This small molecule binds to this protein.
Small molecule (SMILES): CC(C)C[C@H](NC(=O)[C@H](CCCN=C(N)N)NC(=O)CNC(=O)[C@H](C)NC(=O)[C@H](CO)NC(=O)[C@H](COP(=O)(O)O)NC(=O)[C@H](C)NC(=O)[C@H](CC(N)=O)NC(=O)[C@H](CCCN=C(N)N)NC(=O)[C@H](C)N)C(=O)N[C@H](C=O)CCC(N)=O

Binding-site contacts:
Ligand atom OE1 contacts residue PRO172 of chain 1.A at 3.5 Å.
Ligand atom O contacts residue LYS54 of chain 1.A at 3.5 Å (salt-bridge).
Ligand atom CB contacts residue ASN180 of chain 1.A at 3.5 Å.
Ligand atom N contacts residue ASN180 of chain 1.A at 2.9 Å (h-bond).
Ligand atom O contacts residue ASN47 of chain 1.A at 3.2 Å (h-bond).
Ligand atom O contacts residue LEU179 of chain 1.A at 3.6 Å.
Ligand atom O1P contacts residue ARG134 of chain 1.A at 2.9 Å (salt-bridge).
Ligand atom CB contacts residue ASN180 of chain 1.A at 3.4 Å.
Ligand atom OG contacts residue ASN180 of chain 1.A at 3.5 Å (h-bond).
Ligand atom N contacts residue ASN231 of chain 1.A at 2.9 Å (h-bond).
Ligand atom CG contacts residue ASN47 of chain 1.A at 3.6 Å.
Ligand atom O contacts residue PRO172 of chain 1.A at 3.5 Å.
Ligand atom O contacts residue VAL183 of chain 1.A at 3.4 Å.
Ligand atom N contacts residue LEU179 of chain 1.A at 3.4 Å.
Ligand atom C contacts residue LEU179 of chain 1.A at 3.6 Å (hydrophobic).
Ligand atom O contacts residue LEU234 of chain 1.A at 3.6 Å.
Ligand atom NH2 contacts residue GLU19 of chain 1.A at 3.0 Å (salt-bridge).
Ligand atom NH1 contacts residue GLU19 of chain 1.A at 2.8 Å (salt-bridge).
Ligand atom CA contacts residue ASN180 of chain 1.A at 3.5 Å.
Ligand atom O3P contacts residue ARG61 of chain 1.A at 2.8 Å (salt-bridge).
Ligand atom O contacts residue SER50 of chain 1.A at 2.9 Å (h-bond).
Ligand atom ND2 contacts residue GLU187 of chain 1.A at 2.0 Å (salt-bridge).
Ligand atom NE2 contacts residue GLU120 of chain 1.A at 3.0 Å (salt-bridge).
Ligand atom O2P contacts residue ARG134 of chain 1.A at 2.8 Å (salt-bridge).
Ligand atom OG contacts residue LYS127 of chain 1.A at 3.0 Å (salt-bridge).
Ligand atom O1P contacts residue ARG61 of chain 1.A at 3.0 Å (salt-bridge).
Ligand atom CZ contacts residue GLU19 of chain 1.A at 3.7 Å.
Ligand atom O2P contacts residue TYR135 of chain 1.A at 2.6 Å (h-bond).
Ligand atom NH2 contacts residue LEU48 of chain 1.A at 3.7 Å.
Ligand atom CB contacts residue ASN231 of chain 1.A at 3.6 Å.
Ligand atom OD1 contacts residue TRP235 of chain 1.A at 2.9 Å (h-bond).
Ligand atom NE2 contacts residue CSO43 of chain 1.A at 3.5 Å (h-bond).
Ligand atom P contacts residue ARG61 of chain 1.A at 3.6 Å.
Ligand atom N contacts residue VAL51 of chain 1.A at 3.5 Å.
Ligand atom NH1 contacts residue ARG65 of chain 1.A at 3.5 Å.
Ligand atom CB contacts residue GLU187 of chain 1.A at 3.3 Å.
Ligand atom O contacts residue ASN231 of chain 1.A at 2.9 Å (h-bond).
Ligand atom CZ contacts residue ARG65 of chain 1.A at 3.5 Å.
Ligand atom O3P contacts residue LYS54 of chain 1.A at 3.5 Å (salt-bridge).
Ligand atom CG contacts residue GLU187 of chain 1.A at 3.0 Å.

Sequence of chain 1.A:
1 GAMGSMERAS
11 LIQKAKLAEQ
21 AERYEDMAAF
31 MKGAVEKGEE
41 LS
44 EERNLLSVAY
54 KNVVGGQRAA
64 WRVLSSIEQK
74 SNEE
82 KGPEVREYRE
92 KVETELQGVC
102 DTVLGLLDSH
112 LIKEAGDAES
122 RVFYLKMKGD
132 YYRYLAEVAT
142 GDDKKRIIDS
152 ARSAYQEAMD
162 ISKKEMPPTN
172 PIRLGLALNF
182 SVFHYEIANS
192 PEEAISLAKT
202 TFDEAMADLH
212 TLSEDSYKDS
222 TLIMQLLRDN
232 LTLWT